Sequence of chain 1.A:
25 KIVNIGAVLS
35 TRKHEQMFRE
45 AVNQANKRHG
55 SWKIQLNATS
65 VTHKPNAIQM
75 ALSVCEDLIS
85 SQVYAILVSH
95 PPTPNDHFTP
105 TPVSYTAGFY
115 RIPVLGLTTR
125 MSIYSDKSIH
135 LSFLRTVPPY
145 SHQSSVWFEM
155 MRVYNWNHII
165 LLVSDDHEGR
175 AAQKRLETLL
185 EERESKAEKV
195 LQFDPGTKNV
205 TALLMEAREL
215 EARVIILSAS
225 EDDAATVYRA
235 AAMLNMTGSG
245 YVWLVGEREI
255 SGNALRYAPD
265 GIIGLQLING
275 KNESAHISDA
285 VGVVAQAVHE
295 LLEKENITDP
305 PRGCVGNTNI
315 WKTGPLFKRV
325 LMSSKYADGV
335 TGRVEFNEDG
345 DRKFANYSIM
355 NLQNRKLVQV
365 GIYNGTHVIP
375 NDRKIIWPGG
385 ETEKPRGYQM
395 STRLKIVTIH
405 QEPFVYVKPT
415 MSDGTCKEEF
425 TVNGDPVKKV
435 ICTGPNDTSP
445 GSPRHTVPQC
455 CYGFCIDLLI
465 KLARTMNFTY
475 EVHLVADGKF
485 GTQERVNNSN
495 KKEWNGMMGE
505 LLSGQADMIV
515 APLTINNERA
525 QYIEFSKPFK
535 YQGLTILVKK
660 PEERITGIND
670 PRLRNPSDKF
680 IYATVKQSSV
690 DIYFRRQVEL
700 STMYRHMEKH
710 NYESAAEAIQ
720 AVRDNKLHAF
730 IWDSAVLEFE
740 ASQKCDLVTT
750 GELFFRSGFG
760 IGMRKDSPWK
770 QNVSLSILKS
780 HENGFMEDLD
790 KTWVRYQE

Binding-site contacts:
Ligand atom C2 contacts residue ASN440 of chain 1.A at 2.5 Å.
Ligand atom C6 contacts residue GLY445 of chain 1.A at 3.8 Å.
Ligand atom O7 contacts residue HIS449 of chain 1.A at 3.9 Å.
Ligand atom C6 contacts residue ASN440 of chain 1.A at 3.9 Å.
Ligand atom C5 contacts residue ASN440 of chain 1.A at 3.3 Å.
Ligand atom O3 contacts residue ASN440 of chain 1.A at 4.2 Å.
Ligand atom N2 contacts residue ASN440 of chain 1.A at 3.6 Å (h-bond).
Ligand atom C1 contacts residue ASN440 of chain 1.A at 1.4 Å.
Ligand atom C3 contacts residue ASN440 of chain 1.A at 3.4 Å.
Ligand atom C7 contacts residue ASN440 of chain 1.A at 4.1 Å.
Ligand atom O3 contacts residue HIS449 of chain 1.A at 4.2 Å.
Ligand atom O5 contacts residue ASN440 of chain 1.A at 2.3 Å (h-bond).
Ligand atom O7 contacts residue ASN440 of chain 1.A at 4.5 Å.
Ligand atom C4 contacts residue ASN440 of chain 1.A at 3.4 Å.
Ligand atom O6 contacts residue GLY445 of chain 1.A at 3.5 Å (h-bond).

A protein and the small-molecule ligand that binds it are described below.
Small molecule (SMILES): CC(=O)N[C@@H]1[C@@H](O)[C@H](O)[C@@H](CO)O[C@H]1O